A small-molecule ligand and the protein it binds are described below.
Small molecule (SMILES): CC(=O)N[C@@H]1[C@@H](O)[C@H](O)[C@@H](CO)O[C@H]1O

Sequence of chain 1.C:
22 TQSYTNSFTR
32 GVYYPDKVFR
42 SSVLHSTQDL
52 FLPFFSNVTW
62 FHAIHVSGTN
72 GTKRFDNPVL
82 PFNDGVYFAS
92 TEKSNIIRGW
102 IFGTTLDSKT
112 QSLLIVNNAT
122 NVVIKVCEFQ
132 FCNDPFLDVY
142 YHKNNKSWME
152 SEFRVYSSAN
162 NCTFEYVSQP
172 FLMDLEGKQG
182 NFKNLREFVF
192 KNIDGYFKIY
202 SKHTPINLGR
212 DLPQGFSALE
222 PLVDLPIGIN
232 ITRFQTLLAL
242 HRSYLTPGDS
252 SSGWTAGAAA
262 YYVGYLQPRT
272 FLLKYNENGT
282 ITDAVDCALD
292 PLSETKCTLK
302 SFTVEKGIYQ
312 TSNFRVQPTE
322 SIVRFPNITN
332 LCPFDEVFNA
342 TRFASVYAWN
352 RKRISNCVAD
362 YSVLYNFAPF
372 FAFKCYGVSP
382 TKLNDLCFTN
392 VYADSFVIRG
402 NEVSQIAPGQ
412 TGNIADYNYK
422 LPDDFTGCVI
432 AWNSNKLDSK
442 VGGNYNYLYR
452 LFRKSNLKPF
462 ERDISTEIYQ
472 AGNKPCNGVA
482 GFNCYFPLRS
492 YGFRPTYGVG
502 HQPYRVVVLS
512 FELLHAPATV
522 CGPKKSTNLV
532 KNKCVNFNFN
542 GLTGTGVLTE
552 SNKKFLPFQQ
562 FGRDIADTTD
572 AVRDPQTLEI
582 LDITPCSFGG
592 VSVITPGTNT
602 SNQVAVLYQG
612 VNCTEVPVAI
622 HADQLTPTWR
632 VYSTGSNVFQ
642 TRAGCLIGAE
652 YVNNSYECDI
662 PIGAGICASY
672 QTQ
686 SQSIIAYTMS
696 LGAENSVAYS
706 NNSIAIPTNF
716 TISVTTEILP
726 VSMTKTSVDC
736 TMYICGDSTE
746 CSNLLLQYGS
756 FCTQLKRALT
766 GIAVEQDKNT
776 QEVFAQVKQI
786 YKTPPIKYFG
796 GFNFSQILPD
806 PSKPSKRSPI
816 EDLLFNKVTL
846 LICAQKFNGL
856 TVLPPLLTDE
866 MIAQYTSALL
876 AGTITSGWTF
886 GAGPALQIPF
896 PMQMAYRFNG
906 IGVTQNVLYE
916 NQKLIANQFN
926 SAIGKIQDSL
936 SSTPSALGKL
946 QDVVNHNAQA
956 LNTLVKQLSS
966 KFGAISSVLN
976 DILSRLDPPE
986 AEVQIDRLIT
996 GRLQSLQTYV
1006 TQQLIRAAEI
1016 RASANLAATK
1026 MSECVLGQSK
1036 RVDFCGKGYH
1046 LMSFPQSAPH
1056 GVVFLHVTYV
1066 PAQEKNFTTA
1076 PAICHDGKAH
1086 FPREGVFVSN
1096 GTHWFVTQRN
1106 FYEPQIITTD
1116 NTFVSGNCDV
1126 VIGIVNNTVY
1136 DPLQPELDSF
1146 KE

Binding-site contacts:
Ligand atom O6 contacts residue GLN577 of chain 1.C at 3.8 Å.
Ligand atom C6 contacts residue ASN328 of chain 1.C at 4.4 Å.
Ligand atom C5 contacts residue GLN577 of chain 1.C at 3.7 Å.
Ligand atom C2 contacts residue GLN577 of chain 1.C at 4.4 Å.
Ligand atom C5 contacts residue ASN328 of chain 1.C at 3.7 Å.
Ligand atom O7 contacts residue ASN328 of chain 1.C at 3.9 Å.
Ligand atom C7 contacts residue ASN328 of chain 1.C at 3.6 Å.
Ligand atom C6 contacts residue GLN577 of chain 1.C at 3.5 Å.
Ligand atom C4 contacts residue GLN577 of chain 1.C at 3.2 Å.
Ligand atom O5 contacts residue ASN328 of chain 1.C at 2.4 Å (h-bond).
Ligand atom C3 contacts residue ASN328 of chain 1.C at 3.8 Å.
Ligand atom N2 contacts residue ASN328 of chain 1.C at 2.9 Å (h-bond).
Ligand atom O5 contacts residue GLN577 of chain 1.C at 3.9 Å.
Ligand atom C1 contacts residue ASN328 of chain 1.C at 1.4 Å.
Ligand atom O3 contacts residue GLN577 of chain 1.C at 4.4 Å.
Ligand atom O6 contacts residue LEU579 of chain 1.C at 4.4 Å.
Ligand atom O4 contacts residue GLN577 of chain 1.C at 3.9 Å.
Ligand atom C3 contacts residue GLN577 of chain 1.C at 4.2 Å.
Ligand atom C2 contacts residue ASN328 of chain 1.C at 2.4 Å.
Ligand atom C4 contacts residue ASN328 of chain 1.C at 4.2 Å.
Ligand atom O7 contacts residue GLN577 of chain 1.C at 3.6 Å.